Sequence of chain 4.A:
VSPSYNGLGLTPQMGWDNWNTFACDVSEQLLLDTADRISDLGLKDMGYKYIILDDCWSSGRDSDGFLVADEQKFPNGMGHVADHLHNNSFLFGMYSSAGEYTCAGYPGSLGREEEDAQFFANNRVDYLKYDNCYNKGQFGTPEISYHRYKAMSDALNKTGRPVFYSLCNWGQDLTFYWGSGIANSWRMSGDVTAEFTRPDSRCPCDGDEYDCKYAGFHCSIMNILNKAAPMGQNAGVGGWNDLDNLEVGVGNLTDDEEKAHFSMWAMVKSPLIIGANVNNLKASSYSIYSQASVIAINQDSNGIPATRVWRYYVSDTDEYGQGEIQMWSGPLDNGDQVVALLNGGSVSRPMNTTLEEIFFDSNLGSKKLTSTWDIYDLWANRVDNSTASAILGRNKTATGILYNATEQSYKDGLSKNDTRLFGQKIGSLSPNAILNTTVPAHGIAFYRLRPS

Sequence of chain 1.A:
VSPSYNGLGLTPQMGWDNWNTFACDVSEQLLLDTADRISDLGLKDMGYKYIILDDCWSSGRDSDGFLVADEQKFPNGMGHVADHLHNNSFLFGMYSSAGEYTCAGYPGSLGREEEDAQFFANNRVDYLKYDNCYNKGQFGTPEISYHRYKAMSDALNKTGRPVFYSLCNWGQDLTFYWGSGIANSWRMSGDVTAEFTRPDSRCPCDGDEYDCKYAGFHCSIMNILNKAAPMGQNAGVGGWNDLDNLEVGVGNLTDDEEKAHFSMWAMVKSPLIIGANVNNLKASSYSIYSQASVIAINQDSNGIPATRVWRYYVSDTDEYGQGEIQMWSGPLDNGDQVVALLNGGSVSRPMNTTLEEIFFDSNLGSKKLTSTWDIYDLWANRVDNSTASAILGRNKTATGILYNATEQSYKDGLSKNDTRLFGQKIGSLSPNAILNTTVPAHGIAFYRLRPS

The small molecule below binds the protein below.
Small molecule (SMILES): OC[C@H]1O[C@H](OC[C@H]2O[C@@H](O)[C@H](O)[C@@H](O)[C@@H]2O)[C@H](O)[C@@H](O)[C@H]1O

Binding-site contacts:
Ligand atom O3 contacts residue GLN251 of chain 4.A at 2.5 Å (h-bond).
Ligand atom C2 contacts residue ASP149 of chain 1.A at 3.7 Å.
Ligand atom O2 contacts residue GLN251 of chain 4.A at 3.1 Å (h-bond).
Ligand atom C6 contacts residue TYR113 of chain 1.A at 3.2 Å (hydrophobic).
Ligand atom O6 contacts residue ASP72 of chain 1.A at 3.8 Å.
Ligand atom C2 contacts residue CYS186 of chain 1.A at 3.5 Å (hydrophobic).
Ligand atom C2 contacts residue ASP209 of chain 1.A at 3.0 Å.
Ligand atom C2 contacts residue ARG205 of chain 1.A at 3.6 Å.
Ligand atom C3 contacts residue LYS147 of chain 1.A at 3.0 Å.
Ligand atom O4 contacts residue LYS147 of chain 1.A at 2.8 Å.
Ligand atom C6 contacts residue CYS121 of chain 1.A at 3.5 Å (hydrophobic).
Ligand atom O3 contacts residue CYS186 of chain 1.A at 3.3 Å (h-bond).
Ligand atom O4 contacts residue PHE235 of chain 1.A at 3.8 Å.
Ligand atom C2 contacts residue TRP188 of chain 1.A at 3.8 Å (hydrophobic).
Ligand atom O3 contacts residue LYS147 of chain 1.A at 2.0 Å (salt-bridge).
Ligand atom O5 contacts residue ASP149 of chain 1.A at 2.7 Å (salt-bridge).
Ligand atom C6 contacts residue ASP209 of chain 1.A at 3.6 Å.
Ligand atom C5 contacts residue ASP209 of chain 1.A at 3.8 Å.
Ligand atom C6 contacts residue ASP149 of chain 1.A at 3.2 Å.
Ligand atom C4 contacts residue LYS147 of chain 1.A at 3.1 Å.
Ligand atom O3 contacts residue ARG205 of chain 1.A at 3.1 Å (salt-bridge).
Ligand atom O2 contacts residue CYS186 of chain 1.A at 3.8 Å.
Ligand atom O5 contacts residue CYS121 of chain 1.A at 3.1 Å (h-bond).
Ligand atom O4 contacts residue GLY234 of chain 1.A at 3.2 Å (h-bond).
Ligand atom C1 contacts residue ASP209 of chain 1.A at 3.5 Å.
Ligand atom O6 contacts residue ASP209 of chain 1.A at 2.6 Å (salt-bridge).
Ligand atom O6 contacts residue ASP73 of chain 1.A at 3.1 Å (salt-bridge).
Ligand atom C4 contacts residue ASP149 of chain 1.A at 3.1 Å.
Ligand atom C6 contacts residue ASP73 of chain 1.A at 3.5 Å.
Ligand atom O2 contacts residue ARG205 of chain 1.A at 2.8 Å (salt-bridge).
Ligand atom C5 contacts residue ASP149 of chain 1.A at 3.1 Å.
Ligand atom O4 contacts residue TYR113 of chain 1.A at 2.8 Å.
Ligand atom C1 contacts residue ASP149 of chain 1.A at 3.5 Å.
Ligand atom C3 contacts residue ASP149 of chain 1.A at 3.8 Å.
Ligand atom C3 contacts residue GLN251 of chain 4.A at 3.5 Å.
Ligand atom O2 contacts residue ASP209 of chain 1.A at 1.7 Å (salt-bridge).
Ligand atom O5 contacts residue CYS121 of chain 1.A at 3.8 Å.
Ligand atom O4 contacts residue ASP149 of chain 1.A at 2.2 Å (salt-bridge).
Ligand atom O1 contacts residue CYS121 of chain 1.A at 3.6 Å.
Ligand atom O2 contacts residue TRP188 of chain 1.A at 3.6 Å (h-bond).